Binding-site contacts:
Ligand atom C15 contacts residue MET185 of chain 1.A at 3.8 Å (hydrophobic).
Ligand atom C8 contacts residue VAL252 of chain 1.A at 4.1 Å (hydrophobic).
Ligand atom C5 contacts residue VAL252 of chain 1.A at 4.1 Å (hydrophobic).
Ligand atom N4 contacts residue ALA253 of chain 1.A at 3.7 Å.
Ligand atom C7 contacts residue VAL252 of chain 1.A at 3.9 Å (hydrophobic).
Ligand atom C12 contacts residue ILE82 of chain 1.A at 4.0 Å (hydrophobic).
Ligand atom N1 contacts residue TRP399 of chain 1.A at 3.8 Å.
Ligand atom C4 contacts residue ALA253 of chain 1.A at 4.0 Å (hydrophobic).
Ligand atom C3 contacts residue ALA253 of chain 1.A at 3.6 Å (hydrophobic).
Ligand atom C19 contacts residue THR257 of chain 1.A at 3.5 Å.
Ligand atom C12 contacts residue MET185 of chain 1.A at 3.9 Å (hydrophobic).
Ligand atom C1 contacts residue ALA253 of chain 1.A at 3.8 Å (hydrophobic).
Ligand atom C2 contacts residue PHE301 of chain 1.A at 3.9 Å (hydrophobic).
Ligand atom N4 contacts residue HEM1 of chain 1.E at 2.1 Å.
Ligand atom C6 contacts residue VAL252 of chain 1.A at 3.8 Å (hydrophobic).
Ligand atom C10 contacts residue TRP399 of chain 1.A at 3.9 Å (hydrophobic).
Ligand atom C6 contacts residue TRP399 of chain 1.A at 3.9 Å (hydrophobic).
Ligand atom C12 contacts residue TRP399 of chain 1.A at 4.1 Å (hydrophobic).
Ligand atom C17 contacts residue TRP399 of chain 1.A at 3.8 Å (hydrophobic).
Ligand atom C19 contacts residue ALA253 of chain 1.A at 3.1 Å (hydrophobic).
Ligand atom C9 contacts residue THR186 of chain 1.A at 3.2 Å.
Ligand atom C15 contacts residue PRO198 of chain 1.A at 4.0 Å (hydrophobic).
Ligand atom N2 contacts residue ILE82 of chain 1.A at 3.6 Å.
Ligand atom C13 contacts residue PHE85 of chain 1.A at 3.5 Å (hydrophobic).
Ligand atom C1 contacts residue HEM1 of chain 1.E at 2.9 Å.
Ligand atom C10 contacts residue THR186 of chain 1.A at 3.4 Å.
Ligand atom C17 contacts residue VAL252 of chain 1.A at 3.9 Å (hydrophobic).
Ligand atom C11 contacts residue ILE82 of chain 1.A at 3.9 Å (hydrophobic).
Ligand atom C8 contacts residue TRP399 of chain 1.A at 3.4 Å (hydrophobic).
Ligand atom C18 contacts residue ALA253 of chain 1.A at 3.3 Å (hydrophobic).
Ligand atom C7 contacts residue TRP399 of chain 1.A at 3.5 Å (hydrophobic).
Ligand atom C11 contacts residue MET185 of chain 1.A at 4.0 Å (hydrophobic).
Ligand atom C9 contacts residue TRP399 of chain 1.A at 3.8 Å (hydrophobic).
Ligand atom C2 contacts residue ALA253 of chain 1.A at 3.8 Å (hydrophobic).
Ligand atom C10 contacts residue MET185 of chain 1.A at 4.1 Å (hydrophobic).
Ligand atom C18 contacts residue THR257 of chain 1.A at 3.5 Å.
Ligand atom C19 contacts residue HEM1 of chain 1.E at 3.0 Å.
Ligand atom C9 contacts residue LEU400 of chain 1.A at 3.9 Å (hydrophobic).
Ligand atom C5 contacts residue LEU102 of chain 1.A at 4.0 Å (hydrophobic).
Ligand atom C13 contacts residue ILE82 of chain 1.A at 4.1 Å (hydrophobic).

The small molecule below binds the protein below.
Small molecule (SMILES): c1cc(-c2ccc3c(ccn3CCN3CCNCC3)c2)ccn1

Sequence of chain 1.A:
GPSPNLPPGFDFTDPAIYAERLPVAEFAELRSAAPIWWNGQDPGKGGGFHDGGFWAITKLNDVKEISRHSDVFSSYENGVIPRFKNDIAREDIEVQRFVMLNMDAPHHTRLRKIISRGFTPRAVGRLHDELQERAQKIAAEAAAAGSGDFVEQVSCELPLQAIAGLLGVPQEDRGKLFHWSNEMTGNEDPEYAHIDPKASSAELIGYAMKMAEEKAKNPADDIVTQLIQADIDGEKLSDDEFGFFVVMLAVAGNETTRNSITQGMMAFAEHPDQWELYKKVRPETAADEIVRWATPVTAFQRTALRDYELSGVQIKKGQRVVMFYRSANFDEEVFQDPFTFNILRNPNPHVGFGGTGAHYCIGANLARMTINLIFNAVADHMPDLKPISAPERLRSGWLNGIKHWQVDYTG